A protein and the small-molecule ligand that binds it are described below.
Small molecule (SMILES): CC(C)C[C@H](NC(=O)[C@H](Cc1ccccc1)C[C@H](O)[C@H](Cc1ccccc1)NC(=O)OC(C)(C)C)C(=O)N[C@@H](Cc1ccccc1)C(N)=O

Binding-site contacts:
Ligand atom N14 contacts residue MET216 of chain 1.C at 3.0 Å.
Ligand atom C24 contacts residue LEU275 of chain 1.C at 3.4 Å (hydrophobic).
Ligand atom C42 contacts residue VAL215 of chain 1.C at 3.6 Å (hydrophobic).
Ligand atom C22 contacts residue MET223 of chain 1.C at 3.7 Å (hydrophobic).
Ligand atom C12 contacts residue MET216 of chain 1.C at 3.6 Å (hydrophobic).
Ligand atom C41 contacts residue VAL215 of chain 1.C at 3.3 Å (hydrophobic).
Ligand atom C43 contacts residue VAL215 of chain 1.C at 3.2 Å (hydrophobic).
Ligand atom C44 contacts residue VAL215 of chain 1.C at 3.8 Å (hydrophobic).
Ligand atom C40 contacts residue MET216 of chain 1.C at 3.4 Å (hydrophobic).
Ligand atom C08 contacts residue MET216 of chain 1.C at 3.5 Å (hydrophobic).
Ligand atom C25 contacts residue ASN279 of chain 1.C at 2.9 Å.
Ligand atom C20 contacts residue LEU275 of chain 1.C at 3.3 Å (hydrophobic).
Ligand atom C46 contacts residue LEU61 of chain 1.C at 3.6 Å (hydrophobic).
Ligand atom C24 contacts residue ASP220 of chain 1.C at 3.6 Å.
Ligand atom C22 contacts residue LEU275 of chain 1.C at 3.2 Å (hydrophobic).
Ligand atom C24 contacts residue MET223 of chain 1.C at 3.2 Å (hydrophobic).
Ligand atom C15 contacts residue LEU275 of chain 1.C at 3.5 Å (hydrophobic).
Ligand atom C21 contacts residue ALA159 of chain 1.C at 3.5 Å (hydrophobic).
Ligand atom O47 contacts residue GLY212 of chain 1.C at 3.5 Å (h-bond).
Ligand atom N17 contacts residue ASP162 of chain 1.C at 3.0 Å.
Ligand atom C44 contacts residue PHE57 of chain 1.C at 3.3 Å (hydrophobic).
Ligand atom C15 contacts residue MET216 of chain 1.C at 3.7 Å (hydrophobic).
Ligand atom C21 contacts residue LEU158 of chain 1.C at 3.5 Å (hydrophobic).
Ligand atom N11 contacts residue MET216 of chain 1.C at 2.9 Å (h-bond).
Ligand atom C43 contacts residue LEU61 of chain 1.C at 3.5 Å (hydrophobic).
Ligand atom C46 contacts residue PHE57 of chain 1.C at 3.3 Å (hydrophobic).
Ligand atom C40 contacts residue VAL215 of chain 1.C at 3.8 Å (hydrophobic).
Ligand atom C21 contacts residue LEU275 of chain 1.C at 3.6 Å (hydrophobic).
Ligand atom C29 contacts residue GLY219 of chain 1.C at 3.8 Å.
Ligand atom C23 contacts residue ASN279 of chain 1.C at 3.3 Å.
Ligand atom C46 contacts residue VAL215 of chain 1.C at 3.7 Å (hydrophobic).
Ligand atom O18 contacts residue TYR161 of chain 1.C at 3.0 Å.
Ligand atom C45 contacts residue VAL215 of chain 1.C at 3.4 Å (hydrophobic).
Ligand atom C34 contacts residue MET216 of chain 1.C at 3.5 Å (hydrophobic).
Ligand atom C23 contacts residue ALA159 of chain 1.C at 3.6 Å (hydrophobic).
Ligand atom C25 contacts residue MET223 of chain 1.C at 3.7 Å (hydrophobic).
Ligand atom C19 contacts residue LEU158 of chain 1.C at 3.3 Å (hydrophobic).
Ligand atom C25 contacts residue LEU275 of chain 1.C at 3.7 Å (hydrophobic).
Ligand atom C45 contacts residue LEU61 of chain 1.C at 3.1 Å (hydrophobic).
Ligand atom C23 contacts residue LEU275 of chain 1.C at 3.4 Å (hydrophobic).

Sequence of chain 1.C:
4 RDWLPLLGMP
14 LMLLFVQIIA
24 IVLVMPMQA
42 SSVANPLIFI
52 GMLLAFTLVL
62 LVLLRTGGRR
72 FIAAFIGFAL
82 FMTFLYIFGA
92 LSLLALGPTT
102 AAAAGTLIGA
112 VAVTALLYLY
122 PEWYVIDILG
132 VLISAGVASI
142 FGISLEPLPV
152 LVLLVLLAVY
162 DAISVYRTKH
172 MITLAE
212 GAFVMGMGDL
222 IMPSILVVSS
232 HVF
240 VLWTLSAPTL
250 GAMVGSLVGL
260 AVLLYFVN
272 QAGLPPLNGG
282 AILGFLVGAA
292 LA